Sequence of chain 2.F:
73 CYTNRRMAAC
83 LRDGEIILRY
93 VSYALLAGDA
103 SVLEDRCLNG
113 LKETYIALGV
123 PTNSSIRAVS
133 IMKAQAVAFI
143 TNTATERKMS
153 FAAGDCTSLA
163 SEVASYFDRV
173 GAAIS

Sequence of chain 2.E:
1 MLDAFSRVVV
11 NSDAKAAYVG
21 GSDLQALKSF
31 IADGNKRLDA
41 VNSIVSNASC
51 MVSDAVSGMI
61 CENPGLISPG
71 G

The protein below binds the small molecule below.
Small molecule (SMILES): CNC(=O)C[C@H](N)C(=O)O

Binding-site contacts:
Ligand atom CE2 contacts residue ARG78 of chain 2.F at 4.3 Å.
Ligand atom O contacts residue GLY71 of chain 2.E at 3.9 Å.
Ligand atom ND2 contacts residue ARG78 of chain 2.F at 4.3 Å.
Ligand atom CG contacts residue VAL122 of chain 2.F at 4.0 Å (hydrophobic).
Ligand atom CB contacts residue PRO123 of chain 2.F at 3.4 Å (hydrophobic).
Ligand atom C contacts residue CYS73 of chain 2.F at 1.6 Å (hydrophobic).
Ligand atom OD1 contacts residue VAL122 of chain 2.F at 3.5 Å.
Ligand atom O contacts residue ARG78 of chain 2.F at 3.0 Å.
Ligand atom CA contacts residue ARG78 of chain 2.F at 4.2 Å.
Ligand atom OD1 contacts residue GLY121 of chain 2.F at 4.0 Å.
Ligand atom CE2 contacts residue PEB1 of chain 2.R at 3.6 Å.
Ligand atom ND2 contacts residue GLY121 of chain 2.F at 3.4 Å (h-bond).
Ligand atom CB contacts residue PEB1 of chain 2.R at 3.4 Å.
Ligand atom CB contacts residue GLY71 of chain 2.E at 4.0 Å.
Ligand atom CE2 contacts residue VAL122 of chain 2.F at 4.2 Å (hydrophobic).
Ligand atom N contacts residue LEU66 of chain 2.E at 3.5 Å (h-bond).
Ligand atom O contacts residue TYR74 of chain 2.F at 4.0 Å.
Ligand atom C contacts residue GLY71 of chain 2.E at 3.1 Å.
Ligand atom O contacts residue PEB1 of chain 2.R at 3.2 Å.
Ligand atom C contacts residue PEB1 of chain 2.R at 3.7 Å.
Ligand atom N contacts residue GLY70 of chain 2.E at 4.1 Å.
Ligand atom O contacts residue CYS73 of chain 2.F at 2.5 Å (h-bond).
Ligand atom CE2 contacts residue LEU120 of chain 2.F at 3.4 Å (hydrophobic).
Ligand atom CG contacts residue PEB1 of chain 2.R at 3.9 Å.
Ligand atom CB contacts residue GLY121 of chain 2.F at 4.2 Å.
Ligand atom CG contacts residue GLY121 of chain 2.F at 3.6 Å.
Ligand atom N contacts residue GLY71 of chain 2.E at 1.7 Å.
Ligand atom C contacts residue ARG78 of chain 2.F at 3.7 Å.
Ligand atom CA contacts residue CYS73 of chain 2.F at 2.8 Å (hydrophobic).
Ligand atom C contacts residue TYR74 of chain 2.F at 3.6 Å (hydrophobic).
Ligand atom CB contacts residue CYS73 of chain 2.F at 3.9 Å (hydrophobic).
Ligand atom OD1 contacts residue PRO123 of chain 2.F at 3.4 Å.
Ligand atom C contacts residue LEU66 of chain 2.E at 4.0 Å (hydrophobic).
Ligand atom CE2 contacts residue GLY121 of chain 2.F at 3.7 Å.
Ligand atom OD1 contacts residue PEB1 of chain 2.R at 2.8 Å (h-bond).
Ligand atom ND2 contacts residue VAL122 of chain 2.F at 4.4 Å.
Ligand atom CA contacts residue PEB1 of chain 2.R at 4.0 Å.
Ligand atom CG contacts residue PRO123 of chain 2.F at 3.5 Å (hydrophobic).
Ligand atom N contacts residue CYS73 of chain 2.F at 2.9 Å (h-bond).
Ligand atom CA contacts residue GLY71 of chain 2.E at 2.6 Å.